Sequence of chain 1.B:
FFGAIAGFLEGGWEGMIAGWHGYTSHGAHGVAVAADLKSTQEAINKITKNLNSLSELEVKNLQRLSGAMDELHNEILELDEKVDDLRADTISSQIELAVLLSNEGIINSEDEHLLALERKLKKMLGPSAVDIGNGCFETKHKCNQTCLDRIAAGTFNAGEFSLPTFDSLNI

A small-molecule ligand and the protein it binds are described below.
Small molecule (SMILES): CC(=O)N[C@H]1[C@H](O[C@H]2[C@H](O)[C@@H](NC(C)=O)CO[C@@H]2CO)O[C@H](CO)[C@@H](O)[C@@H]1O

Binding-site contacts:
Ligand atom O7 contacts residue ILE30 of chain 1.A at 3.6 Å.
Ligand atom O7 contacts residue ILE45 of chain 1.B at 4.1 Å.
Ligand atom O6 contacts residue ILE45 of chain 1.B at 4.3 Å.
Ligand atom C4 contacts residue ASN332 of chain 1.A at 4.2 Å.
Ligand atom O5 contacts residue ASN332 of chain 1.A at 2.3 Å (h-bond).
Ligand atom O6 contacts residue TRP21 of chain 1.B at 3.1 Å (h-bond).
Ligand atom C6 contacts residue ILE45 of chain 1.B at 4.5 Å (hydrophobic).
Ligand atom C7 contacts residue ILE30 of chain 1.A at 3.8 Å (hydrophobic).
Ligand atom C3 contacts residue ASN332 of chain 1.A at 3.8 Å.
Ligand atom N2 contacts residue ILE30 of chain 1.A at 4.2 Å.
Ligand atom C5 contacts residue ASN332 of chain 1.A at 3.6 Å.
Ligand atom C7 contacts residue ILE45 of chain 1.B at 4.0 Å (hydrophobic).
Ligand atom C7 contacts residue ASN332 of chain 1.A at 3.8 Å.
Ligand atom O5 contacts residue TRP21 of chain 1.B at 4.1 Å.
Ligand atom N2 contacts residue ASN332 of chain 1.A at 3.0 Å (h-bond).
Ligand atom C8 contacts residue ILE30 of chain 1.A at 4.1 Å (hydrophobic).
Ligand atom C5 contacts residue ILE45 of chain 1.B at 4.0 Å (hydrophobic).
Ligand atom C8 contacts residue GLN42 of chain 1.B at 4.1 Å.
Ligand atom C8 contacts residue ILE45 of chain 1.B at 3.5 Å (hydrophobic).
Ligand atom C1 contacts residue ASN332 of chain 1.A at 1.5 Å.
Ligand atom C8 contacts residue ASN332 of chain 1.A at 4.0 Å.
Ligand atom C6 contacts residue TRP21 of chain 1.B at 4.5 Å (hydrophobic).
Ligand atom C2 contacts residue ASN332 of chain 1.A at 2.5 Å.

Sequence of chain 1.A:
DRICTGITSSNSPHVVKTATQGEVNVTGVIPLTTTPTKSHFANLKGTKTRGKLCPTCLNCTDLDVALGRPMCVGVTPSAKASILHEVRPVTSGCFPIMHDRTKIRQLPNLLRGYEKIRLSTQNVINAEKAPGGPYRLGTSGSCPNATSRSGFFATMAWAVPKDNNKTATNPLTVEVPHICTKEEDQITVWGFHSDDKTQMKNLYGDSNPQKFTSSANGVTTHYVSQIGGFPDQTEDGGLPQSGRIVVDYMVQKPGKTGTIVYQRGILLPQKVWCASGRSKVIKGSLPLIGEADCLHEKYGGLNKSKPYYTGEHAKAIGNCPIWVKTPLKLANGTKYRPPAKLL